Binding-site contacts:
Ligand atom C22 contacts residue SER310 of chain 1.D at 3.2 Å.
Ligand atom C16 contacts residue SER310 of chain 1.D at 2.9 Å.
Ligand atom C20 contacts residue SER310 of chain 1.D at 3.6 Å.
Ligand atom O1 contacts residue ILE317 of chain 1.D at 4.5 Å.
Ligand atom C26 contacts residue LEU307 of chain 1.D at 4.5 Å (hydrophobic).
Ligand atom C14 contacts residue PHE314 of chain 1.D at 3.9 Å (hydrophobic).
Ligand atom C15 contacts residue PHE314 of chain 1.D at 4.2 Å (hydrophobic).
Ligand atom C9 contacts residue PHE314 of chain 1.D at 4.3 Å (hydrophobic).
Ligand atom O1 contacts residue PHE321 of chain 1.D at 3.5 Å.
Ligand atom C22 contacts residue PHE314 of chain 1.D at 4.2 Å (hydrophobic).
Ligand atom C2 contacts residue ILE317 of chain 1.D at 4.4 Å (hydrophobic).
Ligand atom C17 contacts residue SER310 of chain 1.D at 3.7 Å.
Ligand atom C20 contacts residue PHE314 of chain 1.D at 4.4 Å (hydrophobic).
Ligand atom C21 contacts residue PHE314 of chain 1.D at 4.3 Å (hydrophobic).
Ligand atom C1 contacts residue ILE317 of chain 1.D at 4.4 Å (hydrophobic).
Ligand atom C16 contacts residue PHE314 of chain 1.D at 4.0 Å (hydrophobic).
Ligand atom C23 contacts residue SER310 of chain 1.D at 3.3 Å.
Ligand atom C13 contacts residue PHE314 of chain 1.D at 4.2 Å (hydrophobic).
Ligand atom C3 contacts residue ILE317 of chain 1.D at 3.9 Å (hydrophobic).
Ligand atom C3 contacts residue PHE321 of chain 1.D at 3.9 Å (hydrophobic).
Ligand atom C2 contacts residue PHE321 of chain 1.D at 4.1 Å (hydrophobic).
Ligand atom C11 contacts residue PHE314 of chain 1.D at 3.9 Å (hydrophobic).
Ligand atom C15 contacts residue SER310 of chain 1.D at 3.9 Å.
Ligand atom C24 contacts residue SER310 of chain 1.D at 3.5 Å.
Ligand atom C17 contacts residue PHE314 of chain 1.D at 3.6 Å (hydrophobic).
Ligand atom C12 contacts residue PHE314 of chain 1.D at 3.4 Å (hydrophobic).

This protein binds this small molecule.
Small molecule (SMILES): CC(C)CCC[C@@H](C)[C@H]1CC[C@H]2[C@@H]3CC=C4C[C@@H](O)CC[C@]4(C)[C@H]3CC[C@]12C

Sequence of chain 1.D:
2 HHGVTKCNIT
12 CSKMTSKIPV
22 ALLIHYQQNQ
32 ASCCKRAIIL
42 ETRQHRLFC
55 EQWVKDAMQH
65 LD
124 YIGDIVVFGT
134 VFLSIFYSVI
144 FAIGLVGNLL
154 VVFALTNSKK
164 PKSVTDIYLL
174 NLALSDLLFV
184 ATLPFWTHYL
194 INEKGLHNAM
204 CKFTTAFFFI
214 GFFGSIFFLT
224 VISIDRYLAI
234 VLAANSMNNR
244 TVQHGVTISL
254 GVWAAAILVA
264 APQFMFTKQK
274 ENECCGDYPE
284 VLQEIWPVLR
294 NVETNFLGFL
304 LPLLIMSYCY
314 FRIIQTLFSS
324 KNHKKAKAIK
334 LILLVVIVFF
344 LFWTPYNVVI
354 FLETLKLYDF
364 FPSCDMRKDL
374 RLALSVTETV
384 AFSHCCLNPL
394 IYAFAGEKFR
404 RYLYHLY